A protein and the small-molecule ligand that binds it are described below.
Small molecule (SMILES): [H]/N=C(/N)N[C@H]1C=C(C(=O)O)O[C@@H](C(=O)N(C)CCC)[C@@H]1NC(C)=O

Binding-site contacts:
Ligand atom C81 contacts residue GLU196 of chain 2.A at 3.4 Å.
Ligand atom NE contacts residue ASP70 of chain 2.A at 3.0 Å (salt-bridge).
Ligand atom C3 contacts residue GLU38 of chain 2.A at 3.4 Å.
Ligand atom O1A contacts residue ARG290 of chain 2.A at 2.7 Å (salt-bridge).
Ligand atom CZ contacts residue GLU38 of chain 2.A at 3.7 Å.
Ligand atom C4 contacts residue GLU38 of chain 2.A at 3.8 Å.
Ligand atom O10 contacts residue ASP70 of chain 2.A at 3.7 Å.
Ligand atom CZ contacts residue ASP70 of chain 2.A at 3.8 Å.
Ligand atom O1B contacts residue ARG290 of chain 2.A at 3.1 Å (salt-bridge).
Ligand atom O1B contacts residue TYR324 of chain 2.A at 3.3 Å (h-bond).
Ligand atom C2 contacts residue TYR324 of chain 2.A at 2.8 Å (hydrophobic).
Ligand atom O1A contacts residue ARG212 of chain 2.A at 3.7 Å.
Ligand atom O1A contacts residue TYR324 of chain 2.A at 2.9 Å (h-bond).
Ligand atom C92 contacts residue ARG144 of chain 2.A at 3.5 Å.
Ligand atom O6 contacts residue TYR324 of chain 2.A at 3.4 Å (h-bond).
Ligand atom CZ contacts residue TRP98 of chain 2.A at 3.4 Å (hydrophobic).
Ligand atom NH1 contacts residue GLU147 of chain 2.A at 2.9 Å (salt-bridge).
Ligand atom C11 contacts residue ARG144 of chain 2.A at 3.7 Å.
Ligand atom NH1 contacts residue GLU38 of chain 2.A at 3.8 Å.
Ligand atom C81 contacts residue ARG144 of chain 2.A at 3.9 Å.
Ligand atom C6 contacts residue TYR324 of chain 2.A at 3.5 Å (hydrophobic).
Ligand atom C4 contacts residue ASP70 of chain 2.A at 3.7 Å.
Ligand atom C1 contacts residue TYR324 of chain 2.A at 2.8 Å (hydrophobic).
Ligand atom C3 contacts residue TYR324 of chain 2.A at 3.3 Å (hydrophobic).
Ligand atom O10 contacts residue ARG71 of chain 2.A at 3.0 Å (salt-bridge).
Ligand atom NE contacts residue GLU38 of chain 2.A at 3.5 Å (salt-bridge).
Ligand atom NH1 contacts residue TRP98 of chain 2.A at 3.1 Å (h-bond).
Ligand atom O1B contacts residue ARG37 of chain 2.A at 2.8 Å (salt-bridge).
Ligand atom NH2 contacts residue ASP70 of chain 2.A at 3.1 Å (salt-bridge).
Ligand atom C4 contacts residue TYR324 of chain 2.A at 3.9 Å (hydrophobic).
Ligand atom C91 contacts residue ALA166 of chain 2.A at 3.5 Å (hydrophobic).
Ligand atom NH2 contacts residue GLU38 of chain 2.A at 3.7 Å.
Ligand atom C81 contacts residue GLU197 of chain 2.A at 3.3 Å.
Ligand atom C91 contacts residue ARG144 of chain 2.A at 3.8 Å.
Ligand atom C3 contacts residue ASP70 of chain 2.A at 3.4 Å.
Ligand atom C11 contacts residue ILE142 of chain 2.A at 3.7 Å (hydrophobic).
Ligand atom NH2 contacts residue TRP98 of chain 2.A at 2.8 Å (h-bond).
Ligand atom C1 contacts residue ARG290 of chain 2.A at 3.5 Å.
Ligand atom NH2 contacts residue ARG75 of chain 2.A at 3.1 Å (salt-bridge).
Ligand atom C6 contacts residue GLU197 of chain 2.A at 3.5 Å.

Sequence of chain 2.A:
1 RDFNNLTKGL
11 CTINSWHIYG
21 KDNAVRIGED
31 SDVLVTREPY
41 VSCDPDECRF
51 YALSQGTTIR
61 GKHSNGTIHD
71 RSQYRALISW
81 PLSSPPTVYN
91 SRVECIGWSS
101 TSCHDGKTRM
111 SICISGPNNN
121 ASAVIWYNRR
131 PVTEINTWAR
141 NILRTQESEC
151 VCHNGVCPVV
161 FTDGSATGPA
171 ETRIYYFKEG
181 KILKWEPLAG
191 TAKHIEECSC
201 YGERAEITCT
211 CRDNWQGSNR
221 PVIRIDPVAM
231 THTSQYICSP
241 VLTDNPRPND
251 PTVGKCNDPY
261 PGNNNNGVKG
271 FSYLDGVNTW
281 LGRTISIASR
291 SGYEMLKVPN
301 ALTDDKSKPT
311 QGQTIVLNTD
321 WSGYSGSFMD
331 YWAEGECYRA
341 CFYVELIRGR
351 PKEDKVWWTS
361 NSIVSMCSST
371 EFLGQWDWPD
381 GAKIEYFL